This small molecule binds to this protein.
Small molecule (SMILES): CC(=O)N[C@@H]1[C@@H](O)[C@H](O)[C@@H](CO)O[C@H]1O

Binding-site contacts:
Ligand atom C5 contacts residue ASN271 of chain 1.A at 3.7 Å.
Ligand atom C4 contacts residue ASN271 of chain 1.A at 4.2 Å.
Ligand atom C1 contacts residue ASN271 of chain 1.A at 1.4 Å.
Ligand atom C2 contacts residue ASN271 of chain 1.A at 2.5 Å.
Ligand atom O5 contacts residue ASN271 of chain 1.A at 2.4 Å (h-bond).
Ligand atom C5 contacts residue LEU292 of chain 1.A at 3.9 Å (hydrophobic).
Ligand atom O7 contacts residue ASN271 of chain 1.A at 3.1 Å (h-bond).
Ligand atom C7 contacts residue ASN271 of chain 1.A at 3.1 Å.
Ligand atom C3 contacts residue ASN271 of chain 1.A at 3.8 Å.
Ligand atom C8 contacts residue VAL410 of chain 1.A at 3.7 Å (hydrophobic).
Ligand atom C7 contacts residue VAL410 of chain 1.A at 4.2 Å (hydrophobic).
Ligand atom C1 contacts residue LEU292 of chain 1.A at 4.3 Å (hydrophobic).
Ligand atom O5 contacts residue LEU292 of chain 1.A at 3.2 Å.
Ligand atom C6 contacts residue LEU292 of chain 1.A at 3.5 Å (hydrophobic).
Ligand atom N2 contacts residue ASN271 of chain 1.A at 2.9 Å (h-bond).
Ligand atom C8 contacts residue ASN271 of chain 1.A at 4.3 Å.

Sequence of chain 1.A:
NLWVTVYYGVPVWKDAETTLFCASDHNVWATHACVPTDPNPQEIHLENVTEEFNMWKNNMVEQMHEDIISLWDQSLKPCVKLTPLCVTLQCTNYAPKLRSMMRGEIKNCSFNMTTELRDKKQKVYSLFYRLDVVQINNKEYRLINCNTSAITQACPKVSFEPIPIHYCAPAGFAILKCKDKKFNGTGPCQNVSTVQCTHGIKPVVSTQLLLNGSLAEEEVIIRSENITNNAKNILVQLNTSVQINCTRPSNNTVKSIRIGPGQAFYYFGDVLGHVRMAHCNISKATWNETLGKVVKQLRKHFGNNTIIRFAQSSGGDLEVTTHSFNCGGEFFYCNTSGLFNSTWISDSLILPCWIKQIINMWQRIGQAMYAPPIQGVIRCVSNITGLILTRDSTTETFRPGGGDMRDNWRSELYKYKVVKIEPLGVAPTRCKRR